A protein and the small-molecule ligand that binds it are described below.
Small molecule (SMILES): COc1ccc2c(c1)N(C(=O)OC(C)C)[C@@H](CSC)C(=S)N2

Binding-site contacts:
Ligand atom C12 contacts residue TYR181 of chain 1.A at 3.2 Å (hydrophobic).
Ligand atom S2 contacts residue VAL106 of chain 1.A at 4.1 Å.
Ligand atom C11 contacts residue PRO95 of chain 1.A at 4.1 Å (hydrophobic).
Ligand atom O2 contacts residue LEU188 of chain 1.A at 4.2 Å.
Ligand atom C14 contacts residue VAL179 of chain 1.A at 3.4 Å (hydrophobic).
Ligand atom C8 contacts residue LYS101 of chain 1.A at 3.1 Å.
Ligand atom O3 contacts residue LEU234 of chain 1.A at 3.8 Å.
Ligand atom S1 contacts residue LYS101 of chain 1.A at 3.2 Å (salt-bridge).
Ligand atom C11 contacts residue LEU100 of chain 1.A at 3.1 Å (hydrophobic).
Ligand atom C15 contacts residue PRO236 of chain 1.A at 3.7 Å (hydrophobic).
Ligand atom C2 contacts residue LYS101 of chain 1.A at 3.6 Å.
Ligand atom O1 contacts residue TYR181 of chain 1.A at 3.3 Å.
Ligand atom C8 contacts residue TYR318 of chain 1.A at 3.8 Å (hydrophobic).
Ligand atom C9 contacts residue LEU188 of chain 1.A at 4.2 Å (hydrophobic).
Ligand atom S2 contacts residue LEU188 of chain 1.A at 3.6 Å.
Ligand atom C1 contacts residue LEU100 of chain 1.A at 4.3 Å (hydrophobic).
Ligand atom C3 contacts residue LYS101 of chain 1.A at 3.4 Å.
Ligand atom S1 contacts residue LEU100 of chain 1.A at 4.1 Å.
Ligand atom C15 contacts residue LEU234 of chain 1.A at 3.5 Å (hydrophobic).
Ligand atom C6 contacts residue TYR318 of chain 1.A at 4.3 Å (hydrophobic).
Ligand atom N1 contacts residue LEU100 of chain 1.A at 3.7 Å.
Ligand atom N2 contacts residue LYS101 of chain 1.A at 2.8 Å (salt-bridge).
Ligand atom O1 contacts residue LEU188 of chain 1.A at 3.7 Å.
Ligand atom C10 contacts residue TRP229 of chain 1.A at 3.6 Å (hydrophobic).
Ligand atom N2 contacts residue LEU100 of chain 1.A at 3.4 Å.
Ligand atom C2 contacts residue LEU100 of chain 1.A at 3.9 Å (hydrophobic).
Ligand atom C11 contacts residue TRP229 of chain 1.A at 3.2 Å (hydrophobic).
Ligand atom C14 contacts residue GLY190 of chain 1.A at 3.0 Å.
Ligand atom C15 contacts residue TYR318 of chain 1.A at 4.2 Å (hydrophobic).
Ligand atom C10 contacts residue LEU100 of chain 1.A at 4.3 Å (hydrophobic).
Ligand atom C14 contacts residue VAL106 of chain 1.A at 3.6 Å (hydrophobic).
Ligand atom C12 contacts residue TRP229 of chain 1.A at 3.7 Å (hydrophobic).
Ligand atom C15 contacts residue PRO225 of chain 1.A at 4.2 Å (hydrophobic).
Ligand atom C3 contacts residue LEU100 of chain 1.A at 3.8 Å (hydrophobic).
Ligand atom C14 contacts residue VAL189 of chain 1.A at 3.1 Å (hydrophobic).
Ligand atom C15 contacts residue HIS235 of chain 1.A at 3.5 Å.
Ligand atom C9 contacts residue LEU100 of chain 1.A at 4.3 Å (hydrophobic).
Ligand atom C4 contacts residue LEU100 of chain 1.A at 3.8 Å (hydrophobic).
Ligand atom C7 contacts residue TYR318 of chain 1.A at 3.5 Å (hydrophobic).
Ligand atom C14 contacts residue LEU188 of chain 1.A at 3.4 Å (hydrophobic).

Sequence of chain 1.B:
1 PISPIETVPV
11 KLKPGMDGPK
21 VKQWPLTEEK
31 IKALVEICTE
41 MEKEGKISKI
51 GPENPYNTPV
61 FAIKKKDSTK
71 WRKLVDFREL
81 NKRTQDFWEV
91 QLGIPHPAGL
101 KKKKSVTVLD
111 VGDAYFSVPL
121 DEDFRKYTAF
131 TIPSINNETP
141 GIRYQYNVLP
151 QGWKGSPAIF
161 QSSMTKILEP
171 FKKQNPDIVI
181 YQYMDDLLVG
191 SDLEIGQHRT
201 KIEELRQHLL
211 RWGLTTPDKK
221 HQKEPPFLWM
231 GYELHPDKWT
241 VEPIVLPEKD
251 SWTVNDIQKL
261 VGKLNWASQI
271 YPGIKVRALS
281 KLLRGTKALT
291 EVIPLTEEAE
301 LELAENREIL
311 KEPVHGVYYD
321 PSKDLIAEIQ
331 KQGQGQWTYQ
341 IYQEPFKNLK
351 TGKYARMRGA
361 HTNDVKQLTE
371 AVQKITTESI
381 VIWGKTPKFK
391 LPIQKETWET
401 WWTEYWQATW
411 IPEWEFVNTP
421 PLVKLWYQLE

Sequence of chain 1.A:
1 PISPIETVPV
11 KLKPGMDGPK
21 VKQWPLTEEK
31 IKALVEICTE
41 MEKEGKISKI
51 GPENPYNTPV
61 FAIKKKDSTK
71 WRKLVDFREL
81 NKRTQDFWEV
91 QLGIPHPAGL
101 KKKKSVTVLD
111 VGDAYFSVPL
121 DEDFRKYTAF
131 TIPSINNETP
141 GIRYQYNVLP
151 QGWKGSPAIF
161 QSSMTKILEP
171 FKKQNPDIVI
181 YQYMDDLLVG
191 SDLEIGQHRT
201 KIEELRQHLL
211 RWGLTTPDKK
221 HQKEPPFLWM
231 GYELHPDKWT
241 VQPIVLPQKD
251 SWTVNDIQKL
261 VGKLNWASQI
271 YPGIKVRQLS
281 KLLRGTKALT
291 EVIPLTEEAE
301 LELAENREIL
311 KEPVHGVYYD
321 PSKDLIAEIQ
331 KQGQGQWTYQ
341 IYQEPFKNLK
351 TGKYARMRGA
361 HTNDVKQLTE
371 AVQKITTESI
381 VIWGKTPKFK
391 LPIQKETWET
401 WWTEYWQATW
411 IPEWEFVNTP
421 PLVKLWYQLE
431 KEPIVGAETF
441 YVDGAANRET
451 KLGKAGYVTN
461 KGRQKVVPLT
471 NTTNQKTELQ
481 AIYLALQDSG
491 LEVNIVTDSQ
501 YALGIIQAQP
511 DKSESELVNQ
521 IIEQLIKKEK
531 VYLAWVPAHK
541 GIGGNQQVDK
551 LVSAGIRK